Binding-site contacts:
Ligand atom N02 contacts residue TRP319 of chain 1.A at 2.8 Å (h-bond).
Ligand atom N01 contacts residue GLU324 of chain 1.A at 2.6 Å (salt-bridge).
Ligand atom N28 contacts residue GOL1 of chain 1.H at 3.3 Å.
Ligand atom C06 contacts residue PHE316 of chain 1.A at 3.6 Å (hydrophobic).
Ligand atom C07 contacts residue VAL299 of chain 1.A at 3.1 Å (hydrophobic).
Ligand atom N02 contacts residue GLU324 of chain 1.A at 2.6 Å (salt-bridge).
Ligand atom C03 contacts residue TRP319 of chain 1.A at 3.9 Å (hydrophobic).
Ligand atom C26 contacts residue ACT1 of chain 1.G at 3.8 Å.
Ligand atom C02 contacts residue GLU324 of chain 1.A at 3.4 Å.
Ligand atom C02 contacts residue HEM1 of chain 1.C at 3.6 Å.
Ligand atom C05 contacts residue HEM1 of chain 1.C at 3.7 Å.
Ligand atom O12 contacts residue HEM1 of chain 1.C at 3.7 Å.
Ligand atom C11 contacts residue HEM1 of chain 1.C at 3.4 Å.
Ligand atom C08 contacts residue HEM1 of chain 1.C at 3.7 Å.
Ligand atom C10 contacts residue HEM1 of chain 1.C at 3.8 Å.
Ligand atom C08 contacts residue VAL299 of chain 1.A at 3.6 Å (hydrophobic).
Ligand atom C06 contacts residue VAL299 of chain 1.A at 3.5 Å (hydrophobic).
Ligand atom C04 contacts residue HEM1 of chain 1.C at 3.3 Å.
Ligand atom C23 contacts residue GLN210 of chain 1.A at 3.6 Å.
Ligand atom N02 contacts residue TYR320 of chain 1.A at 3.5 Å.
Ligand atom C21 contacts residue ACT1 of chain 1.G at 3.8 Å.
Ligand atom N01 contacts residue HEM1 of chain 1.C at 3.9 Å.
Ligand atom C09 contacts residue HEM1 of chain 1.C at 3.3 Å.
Ligand atom C10 contacts residue GLU324 of chain 1.A at 3.5 Å.
Ligand atom C25 contacts residue ACT1 of chain 1.G at 3.8 Å.
Ligand atom O12 contacts residue VAL299 of chain 1.A at 3.7 Å.
Ligand atom C23 contacts residue ARG213 of chain 1.A at 4.0 Å.
Ligand atom N02 contacts residue HEM1 of chain 1.C at 3.7 Å.
Ligand atom C23 contacts residue ACT1 of chain 1.G at 3.7 Å.
Ligand atom C22 contacts residue ACT1 of chain 1.G at 3.7 Å.
Ligand atom C26 contacts residue HEM1 of chain 1.C at 4.0 Å.
Ligand atom C07 contacts residue HEM1 of chain 1.C at 3.7 Å.
Ligand atom C09 contacts residue GLU324 of chain 1.A at 3.6 Å.
Ligand atom C06 contacts residue HEM1 of chain 1.C at 3.3 Å.
Ligand atom N02 contacts residue PRO297 of chain 1.A at 3.9 Å.
Ligand atom N02 contacts residue MET321 of chain 1.A at 4.0 Å.
Ligand atom C24 contacts residue GLN210 of chain 1.A at 3.1 Å.
Ligand atom C02 contacts residue TRP319 of chain 1.A at 3.8 Å (hydrophobic).
Ligand atom C03 contacts residue HEM1 of chain 1.C at 3.0 Å.
Ligand atom C24 contacts residue ACT1 of chain 1.G at 3.8 Å.

This small molecule binds to this protein.
Small molecule (SMILES): NCc1cccc(OCc2ccc3ccc(N)nc3c2)c1

Sequence of chain 1.A:
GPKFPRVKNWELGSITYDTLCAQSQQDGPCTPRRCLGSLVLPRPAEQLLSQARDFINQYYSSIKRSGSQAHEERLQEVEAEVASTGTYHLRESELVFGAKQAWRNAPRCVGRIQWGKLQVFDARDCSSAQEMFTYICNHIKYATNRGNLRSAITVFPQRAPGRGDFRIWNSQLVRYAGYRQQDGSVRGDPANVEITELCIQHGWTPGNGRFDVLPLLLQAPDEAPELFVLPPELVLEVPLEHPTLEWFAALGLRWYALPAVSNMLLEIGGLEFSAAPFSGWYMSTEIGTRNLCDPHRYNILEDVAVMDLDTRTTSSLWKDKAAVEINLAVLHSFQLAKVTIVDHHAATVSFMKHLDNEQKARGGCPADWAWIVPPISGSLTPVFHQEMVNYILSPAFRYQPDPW